Sequence of chain 1.A:
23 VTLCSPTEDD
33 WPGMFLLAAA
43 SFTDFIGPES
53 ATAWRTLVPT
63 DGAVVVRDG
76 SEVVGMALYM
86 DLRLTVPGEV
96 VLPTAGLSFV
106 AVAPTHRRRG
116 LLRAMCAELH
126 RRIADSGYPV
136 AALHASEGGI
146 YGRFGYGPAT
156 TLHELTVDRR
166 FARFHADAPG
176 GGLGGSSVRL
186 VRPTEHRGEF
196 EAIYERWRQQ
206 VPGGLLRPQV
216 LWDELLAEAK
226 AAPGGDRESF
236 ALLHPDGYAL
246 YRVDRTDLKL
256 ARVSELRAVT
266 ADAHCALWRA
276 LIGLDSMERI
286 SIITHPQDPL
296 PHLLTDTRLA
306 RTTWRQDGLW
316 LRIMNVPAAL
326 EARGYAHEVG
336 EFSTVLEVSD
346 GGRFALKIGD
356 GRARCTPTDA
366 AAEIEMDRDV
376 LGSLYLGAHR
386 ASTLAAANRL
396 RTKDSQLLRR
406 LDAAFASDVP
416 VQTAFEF

Binding-site contacts:
Ligand atom C15 contacts residue VAL105 of chain 1.A at 3.6 Å (hydrophobic).
Ligand atom O contacts residue PHE47 of chain 1.A at 3.5 Å.
Ligand atom C10 contacts residue GLU421 of chain 1.A at 3.1 Å.
Ligand atom C3 contacts residue PHE104 of chain 1.A at 3.9 Å (hydrophobic).
Ligand atom CL contacts residue ALA53 of chain 1.A at 3.7 Å.
Ligand atom C21 contacts residue MET85 of chain 1.A at 4.0 Å (hydrophobic).
Ligand atom C12 contacts residue HIS139 of chain 1.A at 3.6 Å.
Ligand atom C5 contacts residue PHE422 of chain 1.A at 3.7 Å (hydrophobic).
Ligand atom C6 contacts residue TRP56 of chain 1.A at 3.4 Å (hydrophobic).
Ligand atom O contacts residue PHE104 of chain 1.A at 3.9 Å.
Ligand atom O contacts residue ILE48 of chain 1.A at 3.9 Å.
Ligand atom C1 contacts residue ALA53 of chain 1.A at 3.8 Å (hydrophobic).
Ligand atom C14 contacts residue VAL105 of chain 1.A at 3.9 Å (hydrophobic).
Ligand atom C21 contacts residue TRP56 of chain 1.A at 3.9 Å (hydrophobic).
Ligand atom C8 contacts residue ASP46 of chain 1.A at 3.5 Å.
Ligand atom C3 contacts residue SER103 of chain 1.A at 3.9 Å.
Ligand atom O1 contacts residue SER103 of chain 1.A at 3.9 Å.
Ligand atom CL contacts residue LEU83 of chain 1.A at 3.7 Å.
Ligand atom C20 contacts residue SER103 of chain 1.A at 3.3 Å.
Ligand atom C4 contacts residue SER103 of chain 1.A at 3.9 Å.
Ligand atom C2 contacts residue PHE104 of chain 1.A at 3.4 Å (hydrophobic).
Ligand atom N1 contacts residue PHE422 of chain 1.A at 4.0 Å.
Ligand atom C11 contacts residue HIS139 of chain 1.A at 3.8 Å.
Ligand atom N1 contacts residue GLU421 of chain 1.A at 3.5 Å (salt-bridge).
Ligand atom C contacts residue TRP56 of chain 1.A at 3.9 Å (hydrophobic).
Ligand atom C9 contacts residue ASP46 of chain 1.A at 3.5 Å.
Ligand atom CL contacts residue ARG57 of chain 1.A at 3.6 Å.
Ligand atom C14 contacts residue PHE44 of chain 1.A at 3.4 Å (hydrophobic).
Ligand atom O1 contacts residue PHE44 of chain 1.A at 3.8 Å.
Ligand atom C6 contacts residue PHE422 of chain 1.A at 3.5 Å (hydrophobic).
Ligand atom C17 contacts residue HIS139 of chain 1.A at 2.9 Å.
Ligand atom C16 contacts residue HIS139 of chain 1.A at 3.7 Å.
Ligand atom C9 contacts residue GLU421 of chain 1.A at 3.0 Å.
Ligand atom O1 contacts residue PHE104 of chain 1.A at 3.5 Å.
Ligand atom C1 contacts residue PHE104 of chain 1.A at 3.6 Å (hydrophobic).
Ligand atom C18 contacts residue PHE44 of chain 1.A at 3.8 Å (hydrophobic).
Ligand atom CL contacts residue VAL60 of chain 1.A at 3.9 Å.
Ligand atom C11 contacts residue PHE422 of chain 1.A at 3.3 Å (hydrophobic).
Ligand atom C10 contacts residue PHE422 of chain 1.A at 3.4 Å (hydrophobic).
Ligand atom C11 contacts residue GLU421 of chain 1.A at 3.9 Å.

This small molecule binds to this protein.
Small molecule (SMILES): CC1=C(c2ccc(Cl)cc2)S(=O)(=O)N=C1NCCCN1CCc2ccccc2C1